The small molecule below binds the protein below.
Small molecule (SMILES): CC(=O)N[C@H]1[C@H](O[C@H]2[C@H](O)[C@@H](NC(C)=O)CO[C@@H]2CO)O[C@H](CO)[C@@H](O)[C@@H]1O

Sequence of chain 2.A:
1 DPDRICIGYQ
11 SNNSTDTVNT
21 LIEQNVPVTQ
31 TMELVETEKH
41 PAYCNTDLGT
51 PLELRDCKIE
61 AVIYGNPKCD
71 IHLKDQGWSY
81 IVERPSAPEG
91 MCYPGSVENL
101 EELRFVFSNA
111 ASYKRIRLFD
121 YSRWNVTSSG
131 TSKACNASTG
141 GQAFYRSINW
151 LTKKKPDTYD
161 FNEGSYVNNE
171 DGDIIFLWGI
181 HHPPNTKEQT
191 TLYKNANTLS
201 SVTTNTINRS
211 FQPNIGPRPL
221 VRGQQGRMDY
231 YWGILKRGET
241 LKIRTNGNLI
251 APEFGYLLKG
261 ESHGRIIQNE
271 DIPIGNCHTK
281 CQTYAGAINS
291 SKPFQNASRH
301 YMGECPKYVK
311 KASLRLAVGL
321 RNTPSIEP

Binding-site contacts:
Ligand atom N2 contacts residue ASN296 of chain 2.A at 2.8 Å (h-bond).
Ligand atom C6 contacts residue ALA312 of chain 2.A at 4.1 Å (hydrophobic).
Ligand atom O6 contacts residue ALA312 of chain 2.A at 3.0 Å.
Ligand atom C7 contacts residue ASN296 of chain 2.A at 3.4 Å.
Ligand atom C8 contacts residue ALA297 of chain 2.A at 4.1 Å (hydrophobic).
Ligand atom C6 contacts residue THR37 of chain 2.A at 3.9 Å.
Ligand atom O7 contacts residue LYS39 of chain 2.A at 4.0 Å.
Ligand atom C1 contacts residue THR37 of chain 2.A at 4.0 Å.
Ligand atom C3 contacts residue ASN296 of chain 2.A at 3.8 Å.
Ligand atom C4 contacts residue ASN296 of chain 2.A at 4.2 Å.
Ligand atom O7 contacts residue ASN296 of chain 2.A at 3.6 Å.
Ligand atom C2 contacts residue ASN296 of chain 2.A at 2.4 Å.
Ligand atom O5 contacts residue THR37 of chain 2.A at 3.4 Å.
Ligand atom C5 contacts residue THR37 of chain 2.A at 3.8 Å.
Ligand atom C5 contacts residue ASN296 of chain 2.A at 3.7 Å.
Ligand atom C1 contacts residue ASN296 of chain 2.A at 1.4 Å.
Ligand atom C8 contacts residue ASN296 of chain 2.A at 3.2 Å.
Ligand atom O5 contacts residue ASN296 of chain 2.A at 2.4 Å (h-bond).
Ligand atom O5 contacts residue ALA312 of chain 2.A at 3.9 Å.